Sequence of chain 1.A:
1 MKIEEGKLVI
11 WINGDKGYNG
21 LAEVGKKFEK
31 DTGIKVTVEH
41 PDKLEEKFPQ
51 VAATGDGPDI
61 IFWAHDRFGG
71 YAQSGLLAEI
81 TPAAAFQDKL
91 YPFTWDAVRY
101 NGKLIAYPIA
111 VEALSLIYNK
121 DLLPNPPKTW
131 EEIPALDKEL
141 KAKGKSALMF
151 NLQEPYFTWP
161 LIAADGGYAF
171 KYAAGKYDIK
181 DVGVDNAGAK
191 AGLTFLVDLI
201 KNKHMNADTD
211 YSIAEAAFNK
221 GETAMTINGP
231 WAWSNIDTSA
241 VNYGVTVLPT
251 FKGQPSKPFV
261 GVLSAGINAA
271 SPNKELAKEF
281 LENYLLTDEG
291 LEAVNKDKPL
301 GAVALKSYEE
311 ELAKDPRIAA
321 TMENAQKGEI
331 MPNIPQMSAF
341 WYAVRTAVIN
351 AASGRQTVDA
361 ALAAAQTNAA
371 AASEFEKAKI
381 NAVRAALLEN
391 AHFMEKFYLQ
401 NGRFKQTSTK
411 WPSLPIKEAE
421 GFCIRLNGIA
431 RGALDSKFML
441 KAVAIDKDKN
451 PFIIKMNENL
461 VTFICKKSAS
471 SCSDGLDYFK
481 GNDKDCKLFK

This protein binds this small molecule.
Small molecule (SMILES): OC[C@H]1O[C@H](O[C@H]2[C@H](O)[C@@H](O)[C@@H](O[C@H]3[C@H](O)[C@@H](O)[C@@H](O)O[C@@H]3CO)O[C@@H]2CO)[C@H](O)[C@@H](O)[C@@H]1O

Binding-site contacts:
Ligand atom C4 contacts residue BGC1 of chain 1.E at 3.1 Å.
Ligand atom C3 contacts residue ASP66 of chain 1.A at 3.5 Å.
Ligand atom O2 contacts residue ASP66 of chain 1.A at 2.7 Å (salt-bridge).
Ligand atom O2 contacts residue GLU112 of chain 1.A at 2.6 Å (salt-bridge).
Ligand atom C2 contacts residue ASP66 of chain 1.A at 3.4 Å.
Ligand atom C4 contacts residue TYR342 of chain 1.A at 3.6 Å (hydrophobic).
Ligand atom C1 contacts residue TRP341 of chain 1.A at 3.6 Å (hydrophobic).
Ligand atom O6 contacts residue PRO155 of chain 1.A at 3.2 Å.
Ligand atom O1 contacts residue ASP15 of chain 1.A at 2.7 Å (salt-bridge).
Ligand atom O2 contacts residue TRP63 of chain 1.A at 3.7 Å.
Ligand atom O3 contacts residue GLU45 of chain 1.A at 2.6 Å (salt-bridge).
Ligand atom O3 contacts residue GLU112 of chain 1.A at 3.6 Å.
Ligand atom C1 contacts residue ASP15 of chain 1.A at 3.3 Å.
Ligand atom C3 contacts residue GLU45 of chain 1.A at 3.3 Å.
Ligand atom C1 contacts residue TRP231 of chain 1.A at 3.7 Å (hydrophobic).
Ligand atom O3 contacts residue ALA64 of chain 1.A at 3.6 Å.
Ligand atom O5 contacts residue TYR156 of chain 1.A at 3.2 Å.
Ligand atom C6 contacts residue GLU154 of chain 1.A at 3.4 Å.
Ligand atom O1 contacts residue LYS16 of chain 1.A at 3.1 Å (salt-bridge).
Ligand atom C1 contacts residue LYS16 of chain 1.A at 3.8 Å.
Ligand atom C2 contacts residue GLU112 of chain 1.A at 3.4 Å.
Ligand atom O4 contacts residue GLU45 of chain 1.A at 3.6 Å.
Ligand atom O3 contacts residue TRP63 of chain 1.A at 3.0 Å (h-bond).
Ligand atom C3 contacts residue TRP63 of chain 1.A at 3.6 Å (hydrophobic).
Ligand atom O6 contacts residue ARG345 of chain 1.A at 3.4 Å.
Ligand atom O6 contacts residue TYR156 of chain 1.A at 3.1 Å (h-bond).
Ligand atom O3 contacts residue ARG67 of chain 1.A at 2.8 Å (salt-bridge).
Ligand atom O3 contacts residue ASP66 of chain 1.A at 2.6 Å (salt-bridge).
Ligand atom C1 contacts residue TYR156 of chain 1.A at 3.5 Å (hydrophobic).
Ligand atom O2 contacts residue LYS16 of chain 1.A at 2.9 Å (salt-bridge).
Ligand atom O2 contacts residue TRP231 of chain 1.A at 3.7 Å.
Ligand atom C2 contacts residue TRP231 of chain 1.A at 3.6 Å (hydrophobic).
Ligand atom O4 contacts residue BGC1 of chain 1.E at 2.1 Å (h-bond).
Ligand atom C6 contacts residue ARG345 of chain 1.A at 3.6 Å.
Ligand atom O2 contacts residue ALA64 of chain 1.A at 3.3 Å.
Ligand atom O3 contacts residue TYR342 of chain 1.A at 3.4 Å (h-bond).
Ligand atom O2 contacts residue ARG67 of chain 1.A at 2.9 Å (salt-bridge).
Ligand atom C5 contacts residue GLU154 of chain 1.A at 3.8 Å.
Ligand atom O5 contacts residue TRP341 of chain 1.A at 3.2 Å.
Ligand atom O6 contacts residue GLU154 of chain 1.A at 2.7 Å (salt-bridge).